Sequence of chain 1.A:
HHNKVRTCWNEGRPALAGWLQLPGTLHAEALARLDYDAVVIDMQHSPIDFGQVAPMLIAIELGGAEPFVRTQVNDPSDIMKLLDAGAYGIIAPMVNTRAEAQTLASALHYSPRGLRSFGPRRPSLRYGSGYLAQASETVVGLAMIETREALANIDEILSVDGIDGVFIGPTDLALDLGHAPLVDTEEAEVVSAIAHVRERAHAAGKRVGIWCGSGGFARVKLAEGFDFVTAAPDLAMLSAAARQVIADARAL

Binding-site contacts:
Ligand atom O3 contacts residue GLY169 of chain 1.A at 4.0 Å.
Ligand atom O1 contacts residue GLY169 of chain 1.A at 3.2 Å.
Ligand atom O3 contacts residue MET144 of chain 1.A at 3.4 Å.
Ligand atom O2 contacts residue ASP172 of chain 1.A at 3.0 Å (salt-bridge).
Ligand atom O3 contacts residue GLU146 of chain 1.A at 3.0 Å (salt-bridge).
Ligand atom O2 contacts residue GLU146 of chain 1.A at 3.1 Å (salt-bridge).
Ligand atom O2 contacts residue MG1 of chain 1.E at 2.1 Å.
Ligand atom C1 contacts residue GLU146 of chain 1.A at 3.7 Å.
Ligand atom O3 contacts residue ARG70 of chain 1.A at 3.0 Å (salt-bridge).
Ligand atom C3 contacts residue TRP211 of chain 1.A at 3.3 Å (hydrophobic).
Ligand atom C3 contacts residue MET144 of chain 1.A at 4.0 Å (hydrophobic).
Ligand atom C1 contacts residue ASP172 of chain 1.A at 3.8 Å.
Ligand atom O3 contacts residue ASP172 of chain 1.A at 4.0 Å.
Ligand atom O4 contacts residue ARG70 of chain 1.A at 3.4 Å (salt-bridge).
Ligand atom C3 contacts residue ARG70 of chain 1.A at 3.9 Å.
Ligand atom C2 contacts residue MG1 of chain 1.E at 2.8 Å.
Ligand atom O1 contacts residue PRO170 of chain 1.A at 3.2 Å (h-bond).
Ligand atom C3 contacts residue GLY169 of chain 1.A at 3.9 Å.
Ligand atom O1 contacts residue MG1 of chain 1.E at 4.1 Å.
Ligand atom C1 contacts residue GLY169 of chain 1.A at 3.3 Å.
Ligand atom C2 contacts residue GLY169 of chain 1.A at 3.5 Å.
Ligand atom C2 contacts residue MET144 of chain 1.A at 3.9 Å (hydrophobic).
Ligand atom C3 contacts residue PRO170 of chain 1.A at 4.5 Å (hydrophobic).
Ligand atom C1 contacts residue MG1 of chain 1.E at 2.9 Å.
Ligand atom O1 contacts residue THR171 of chain 1.A at 3.0 Å (h-bond).
Ligand atom C2 contacts residue ARG70 of chain 1.A at 3.9 Å.
Ligand atom O4 contacts residue TRP19 of chain 1.A at 3.9 Å.
Ligand atom O2 contacts residue GLY169 of chain 1.A at 3.7 Å.
Ligand atom O4 contacts residue TRP211 of chain 1.A at 2.9 Å.
Ligand atom C1 contacts residue THR171 of chain 1.A at 3.9 Å.
Ligand atom O1 contacts residue ASP172 of chain 1.A at 3.8 Å.
Ligand atom C1 contacts residue PRO170 of chain 1.A at 3.9 Å (hydrophobic).
Ligand atom O2 contacts residue PRO170 of chain 1.A at 4.4 Å.
Ligand atom C2 contacts residue GLU146 of chain 1.A at 3.7 Å.
Ligand atom O3 contacts residue MG1 of chain 1.E at 2.0 Å.
Ligand atom C3 contacts residue MG1 of chain 1.E at 4.2 Å.
Ligand atom O2 contacts residue THR171 of chain 1.A at 4.0 Å.

This small molecule binds to this protein.
Small molecule (SMILES): O=C(O)C(=O)CO